Binding-site contacts:
Ligand atom O03 contacts residue HIS109 of chain 1.A at 3.0 Å (h-bond).
Ligand atom C17 contacts residue LEU193 of chain 1.A at 4.2 Å (hydrophobic).
Ligand atom C05 contacts residue LEU193 of chain 1.A at 4.2 Å (hydrophobic).
Ligand atom C05 contacts residue HIS109 of chain 1.A at 3.8 Å.
Ligand atom C17 contacts residue PRO138 of chain 1.A at 3.9 Å (hydrophobic).
Ligand atom N07 contacts residue LEU193 of chain 1.A at 4.2 Å.
Ligand atom N01 contacts residue GLU115 of chain 1.A at 4.0 Å.
Ligand atom C19 contacts residue VAL130 of chain 1.A at 4.2 Å (hydrophobic).
Ligand atom O04 contacts residue THR194 of chain 1.A at 3.3 Å (h-bond).
Ligand atom S02 contacts residue HIS128 of chain 1.A at 4.0 Å.
Ligand atom S20 contacts residue LEU193 of chain 1.A at 3.8 Å.
Ligand atom N06 contacts residue VAL130 of chain 1.A at 3.6 Å.
Ligand atom C05 contacts residue ZN1 of chain 1.F at 4.0 Å.
Ligand atom O03 contacts residue HIS128 of chain 1.A at 3.0 Å (h-bond).
Ligand atom N07 contacts residue VAL130 of chain 1.A at 4.1 Å.
Ligand atom N09 contacts residue LEU193 of chain 1.A at 3.9 Å.
Ligand atom O04 contacts residue ZN1 of chain 1.F at 3.7 Å.
Ligand atom O04 contacts residue LEU193 of chain 1.A at 3.7 Å.
Ligand atom C08 contacts residue LEU193 of chain 1.A at 4.0 Å (hydrophobic).
Ligand atom N01 contacts residue HIS128 of chain 1.A at 3.9 Å.
Ligand atom N01 contacts residue ZN1 of chain 1.F at 2.1 Å.
Ligand atom C18 contacts residue VAL130 of chain 1.A at 4.0 Å (hydrophobic).
Ligand atom N01 contacts residue THR194 of chain 1.A at 2.5 Å (h-bond).
Ligand atom S02 contacts residue HIS109 of chain 1.A at 3.6 Å (h-bond).
Ligand atom S02 contacts residue THR194 of chain 1.A at 3.8 Å.
Ligand atom S20 contacts residue THR195 of chain 1.A at 2.9 Å (h-bond).
Ligand atom N01 contacts residue HIS111 of chain 1.A at 3.2 Å (h-bond).
Ligand atom O03 contacts residue ZN1 of chain 1.F at 2.1 Å.
Ligand atom C16 contacts residue LEU193 of chain 1.A at 3.9 Å (hydrophobic).
Ligand atom C15 contacts residue LEU193 of chain 1.A at 4.0 Å (hydrophobic).
Ligand atom O04 contacts residue TRP204 of chain 1.A at 3.7 Å.
Ligand atom C05 contacts residue THR195 of chain 1.A at 4.2 Å.
Ligand atom S02 contacts residue ZN1 of chain 1.F at 2.6 Å.
Ligand atom N01 contacts residue HIS109 of chain 1.A at 3.5 Å (h-bond).
Ligand atom O11 contacts residue GLN107 of chain 1.A at 3.5 Å (h-bond).
Ligand atom N07 contacts residue GLN107 of chain 1.A at 3.7 Å.
Ligand atom N06 contacts residue HIS109 of chain 1.A at 3.6 Å.
Ligand atom C08 contacts residue THR195 of chain 1.A at 4.2 Å.
Ligand atom N01 contacts residue THR195 of chain 1.A at 4.0 Å.
Ligand atom N06 contacts residue GLN107 of chain 1.A at 4.0 Å.

This small molecule binds to this protein.
Small molecule (SMILES): NS(=O)(=O)c1nnc(NC(=O)CCc2ccccc2)s1

Sequence of chain 1.A:
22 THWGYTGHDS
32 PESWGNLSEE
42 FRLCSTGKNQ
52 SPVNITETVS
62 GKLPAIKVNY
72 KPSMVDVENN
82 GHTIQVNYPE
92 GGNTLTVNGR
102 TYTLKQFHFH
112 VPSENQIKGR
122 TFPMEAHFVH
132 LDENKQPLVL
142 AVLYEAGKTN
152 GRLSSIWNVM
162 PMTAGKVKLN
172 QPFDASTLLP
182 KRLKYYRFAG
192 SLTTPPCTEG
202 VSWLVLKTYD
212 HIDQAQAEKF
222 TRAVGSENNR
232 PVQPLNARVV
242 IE